Sequence of chain 1.A:
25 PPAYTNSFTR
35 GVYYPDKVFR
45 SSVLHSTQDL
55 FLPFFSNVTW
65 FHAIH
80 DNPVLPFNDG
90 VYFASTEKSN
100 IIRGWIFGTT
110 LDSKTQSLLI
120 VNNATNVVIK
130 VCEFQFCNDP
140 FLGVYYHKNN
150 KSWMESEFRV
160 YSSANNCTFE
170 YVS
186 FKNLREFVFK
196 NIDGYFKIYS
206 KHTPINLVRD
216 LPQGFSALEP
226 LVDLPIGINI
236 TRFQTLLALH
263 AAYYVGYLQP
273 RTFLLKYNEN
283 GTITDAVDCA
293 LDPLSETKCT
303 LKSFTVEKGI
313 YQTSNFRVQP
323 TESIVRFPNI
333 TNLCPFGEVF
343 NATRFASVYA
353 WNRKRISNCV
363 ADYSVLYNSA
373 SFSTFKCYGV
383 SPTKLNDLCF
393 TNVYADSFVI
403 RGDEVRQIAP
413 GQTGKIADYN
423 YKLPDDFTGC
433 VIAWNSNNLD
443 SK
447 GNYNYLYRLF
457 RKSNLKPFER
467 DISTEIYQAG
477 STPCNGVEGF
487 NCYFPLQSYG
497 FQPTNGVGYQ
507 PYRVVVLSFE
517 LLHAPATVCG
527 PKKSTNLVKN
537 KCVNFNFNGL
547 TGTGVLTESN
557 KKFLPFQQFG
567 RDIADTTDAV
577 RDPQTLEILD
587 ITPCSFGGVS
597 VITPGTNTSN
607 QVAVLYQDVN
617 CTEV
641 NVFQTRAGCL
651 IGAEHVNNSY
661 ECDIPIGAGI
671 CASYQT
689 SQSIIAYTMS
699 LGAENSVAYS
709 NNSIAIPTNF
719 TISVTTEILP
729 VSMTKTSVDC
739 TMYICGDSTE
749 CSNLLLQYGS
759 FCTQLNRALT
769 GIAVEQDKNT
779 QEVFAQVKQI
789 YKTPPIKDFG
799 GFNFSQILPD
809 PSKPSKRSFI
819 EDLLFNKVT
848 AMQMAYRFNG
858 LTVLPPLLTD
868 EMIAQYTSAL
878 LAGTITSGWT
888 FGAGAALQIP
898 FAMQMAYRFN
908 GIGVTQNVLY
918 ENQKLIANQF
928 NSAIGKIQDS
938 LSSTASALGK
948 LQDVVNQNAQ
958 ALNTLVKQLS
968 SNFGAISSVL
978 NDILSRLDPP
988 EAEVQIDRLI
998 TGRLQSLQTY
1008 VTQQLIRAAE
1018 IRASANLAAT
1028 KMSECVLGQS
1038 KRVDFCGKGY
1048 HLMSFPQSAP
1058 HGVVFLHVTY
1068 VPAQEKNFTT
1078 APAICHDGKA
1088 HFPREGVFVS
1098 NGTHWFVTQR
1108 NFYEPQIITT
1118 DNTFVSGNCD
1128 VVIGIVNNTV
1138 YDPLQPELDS

Sequence of chain 1.C:
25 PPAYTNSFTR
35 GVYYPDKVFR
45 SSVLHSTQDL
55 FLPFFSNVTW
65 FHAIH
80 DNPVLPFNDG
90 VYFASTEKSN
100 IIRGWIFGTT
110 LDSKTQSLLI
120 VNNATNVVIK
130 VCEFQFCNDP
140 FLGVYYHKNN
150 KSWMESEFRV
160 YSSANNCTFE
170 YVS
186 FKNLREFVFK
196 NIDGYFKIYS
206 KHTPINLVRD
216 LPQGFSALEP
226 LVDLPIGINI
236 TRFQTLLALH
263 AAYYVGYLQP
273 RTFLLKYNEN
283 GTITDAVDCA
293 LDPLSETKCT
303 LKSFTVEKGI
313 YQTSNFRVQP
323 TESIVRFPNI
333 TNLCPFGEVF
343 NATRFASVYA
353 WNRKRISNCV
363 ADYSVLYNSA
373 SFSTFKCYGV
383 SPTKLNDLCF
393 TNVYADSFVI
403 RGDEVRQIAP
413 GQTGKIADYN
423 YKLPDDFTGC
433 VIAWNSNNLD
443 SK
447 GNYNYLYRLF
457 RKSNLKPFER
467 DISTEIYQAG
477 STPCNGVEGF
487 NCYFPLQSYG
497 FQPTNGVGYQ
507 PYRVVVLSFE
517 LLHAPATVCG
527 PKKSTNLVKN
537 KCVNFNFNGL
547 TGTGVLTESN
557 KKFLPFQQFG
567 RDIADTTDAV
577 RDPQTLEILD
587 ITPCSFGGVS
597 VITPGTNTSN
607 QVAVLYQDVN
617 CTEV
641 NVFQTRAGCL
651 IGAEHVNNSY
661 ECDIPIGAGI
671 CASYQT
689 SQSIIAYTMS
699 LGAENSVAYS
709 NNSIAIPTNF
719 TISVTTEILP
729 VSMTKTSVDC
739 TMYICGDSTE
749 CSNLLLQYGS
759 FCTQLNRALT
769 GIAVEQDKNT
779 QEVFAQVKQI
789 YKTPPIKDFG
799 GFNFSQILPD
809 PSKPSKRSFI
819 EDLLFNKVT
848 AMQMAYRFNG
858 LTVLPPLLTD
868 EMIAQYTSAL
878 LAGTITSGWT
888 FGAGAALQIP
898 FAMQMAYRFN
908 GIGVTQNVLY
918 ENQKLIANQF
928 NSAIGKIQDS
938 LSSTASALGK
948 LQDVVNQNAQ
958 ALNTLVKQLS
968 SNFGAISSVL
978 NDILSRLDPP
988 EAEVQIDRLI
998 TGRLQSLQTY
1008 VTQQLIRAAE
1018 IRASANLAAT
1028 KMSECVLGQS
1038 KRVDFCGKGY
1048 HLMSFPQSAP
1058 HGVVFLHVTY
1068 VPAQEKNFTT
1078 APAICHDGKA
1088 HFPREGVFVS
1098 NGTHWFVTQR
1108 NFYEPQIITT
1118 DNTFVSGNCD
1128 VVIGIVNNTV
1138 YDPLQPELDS

A protein and the small-molecule ligand that binds it are described below.
Small molecule (SMILES): CC(=O)N[C@H]1[C@H](O[C@H]2[C@H](O)[C@@H](NC(C)=O)CO[C@@H]2CO)O[C@H](CO)[C@@H](O)[C@@H]1O

Binding-site contacts:
Ligand atom N2 contacts residue ASN234 of chain 1.A at 2.5 Å (h-bond).
Ligand atom C4 contacts residue ASN234 of chain 1.A at 4.0 Å.
Ligand atom C1 contacts residue THR236 of chain 1.A at 3.7 Å.
Ligand atom O6 contacts residue THR108 of chain 1.A at 3.2 Å.
Ligand atom C7 contacts residue ASN460 of chain 1.C at 4.5 Å.
Ligand atom O7 contacts residue ASN234 of chain 1.A at 3.8 Å.
Ligand atom C8 contacts residue ASN460 of chain 1.C at 3.7 Å.
Ligand atom C5 contacts residue THR236 of chain 1.A at 3.6 Å.
Ligand atom C8 contacts residue ARG457 of chain 1.C at 4.3 Å.
Ligand atom O6 contacts residue LYS458 of chain 1.C at 4.0 Å.
Ligand atom O5 contacts residue ASN234 of chain 1.A at 2.3 Å (h-bond).
Ligand atom C8 contacts residue LYS462 of chain 1.C at 3.7 Å.
Ligand atom O7 contacts residue ASN460 of chain 1.C at 4.3 Å.
Ligand atom O6 contacts residue SER459 of chain 1.C at 4.0 Å.
Ligand atom O7 contacts residue ARG457 of chain 1.C at 2.8 Å (salt-bridge).
Ligand atom C8 contacts residue ASN234 of chain 1.A at 4.4 Å.
Ligand atom C7 contacts residue ARG457 of chain 1.C at 3.8 Å.
Ligand atom C8 contacts residue GLU465 of chain 1.C at 3.7 Å.
Ligand atom O3 contacts residue SER459 of chain 1.C at 4.2 Å.
Ligand atom C2 contacts residue ASN234 of chain 1.A at 2.2 Å.
Ligand atom O5 contacts residue THR236 of chain 1.A at 3.6 Å.
Ligand atom C1 contacts residue ASN234 of chain 1.A at 1.2 Å.
Ligand atom C1 contacts residue THR108 of chain 1.A at 3.7 Å.
Ligand atom C3 contacts residue ASN234 of chain 1.A at 3.5 Å.
Ligand atom C5 contacts residue THR108 of chain 1.A at 4.3 Å.
Ligand atom C5 contacts residue ASN234 of chain 1.A at 3.5 Å.
Ligand atom C6 contacts residue THR236 of chain 1.A at 4.0 Å.
Ligand atom O7 contacts residue SER459 of chain 1.C at 3.5 Å (h-bond).
Ligand atom C7 contacts residue ASN234 of chain 1.A at 3.4 Å.
Ligand atom O5 contacts residue THR108 of chain 1.A at 3.2 Å.
Ligand atom C6 contacts residue THR108 of chain 1.A at 4.2 Å.
Ligand atom C7 contacts residue SER459 of chain 1.C at 4.2 Å.
Ligand atom C7 contacts residue GLU465 of chain 1.C at 4.4 Å.
Ligand atom O6 contacts residue THR236 of chain 1.A at 2.8 Å (h-bond).